Binding-site contacts:
Ligand atom O13 contacts residue LYS323 of chain 11.A at 3.7 Å.
Ligand atom C6 contacts residue TYR256 of chain 11.A at 3.7 Å (hydrophobic).
Ligand atom C11 contacts residue MET371 of chain 11.A at 3.5 Å (hydrophobic).
Ligand atom C25 contacts residue PHE258 of chain 11.A at 4.0 Å (hydrophobic).
Ligand atom N14 contacts residue MET371 of chain 11.A at 3.8 Å.
Ligand atom C3 contacts residue VAL263 of chain 11.A at 3.8 Å (hydrophobic).
Ligand atom O13 contacts residue VAL263 of chain 11.A at 3.4 Å.
Ligand atom C9 contacts residue LEU324 of chain 11.A at 3.7 Å (hydrophobic).
Ligand atom C4 contacts residue MET371 of chain 11.A at 4.0 Å (hydrophobic).
Ligand atom C23 contacts residue GLN239 of chain 11.A at 3.8 Å.
Ligand atom C2 contacts residue VAL263 of chain 11.A at 4.2 Å (hydrophobic).
Ligand atom C19 contacts residue PHE258 of chain 11.A at 3.9 Å (hydrophobic).
Ligand atom C23 contacts residue LEU328 of chain 11.A at 4.0 Å (hydrophobic).
Ligand atom C10 contacts residue PHE258 of chain 11.A at 4.0 Å (hydrophobic).
Ligand atom C20 contacts residue PHE258 of chain 11.A at 3.9 Å (hydrophobic).
Ligand atom C22 contacts residue LEU328 of chain 11.A at 3.8 Å (hydrophobic).
Ligand atom C9 contacts residue MET371 of chain 11.A at 4.1 Å (hydrophobic).
Ligand atom C9 contacts residue VAL263 of chain 11.A at 3.5 Å (hydrophobic).
Ligand atom O12 contacts residue MET371 of chain 11.A at 3.7 Å.
Ligand atom C11 contacts residue PHE258 of chain 11.A at 3.4 Å (hydrophobic).
Ligand atom C1 contacts residue MET321 of chain 11.A at 4.1 Å (hydrophobic).
Ligand atom O17 contacts residue HIS237 of chain 11.A at 3.9 Å.
Ligand atom C21 contacts residue LEU328 of chain 11.A at 4.2 Å (hydrophobic).
Ligand atom C15 contacts residue PHE258 of chain 11.A at 3.5 Å (hydrophobic).
Ligand atom C10 contacts residue MET371 of chain 11.A at 3.7 Å (hydrophobic).
Ligand atom C19 contacts residue LEU324 of chain 11.A at 3.6 Å (hydrophobic).
Ligand atom O17 contacts residue PHE258 of chain 11.A at 4.1 Å.
Ligand atom C24 contacts residue TYR256 of chain 11.A at 3.9 Å (hydrophobic).
Ligand atom C25 contacts residue TYR256 of chain 11.A at 3.6 Å (hydrophobic).
Ligand atom C4 contacts residue PHE258 of chain 11.A at 3.8 Å (hydrophobic).
Ligand atom C6 contacts residue ILE381 of chain 11.A at 3.6 Å (hydrophobic).
Ligand atom C1 contacts residue ILE381 of chain 11.A at 3.9 Å (hydrophobic).
Ligand atom O13 contacts residue GLU322 of chain 11.A at 4.2 Å.
Ligand atom O12 contacts residue PHE258 of chain 11.A at 3.3 Å.
Ligand atom N14 contacts residue PHE258 of chain 11.A at 3.7 Å.
Ligand atom C21 contacts residue PHE258 of chain 11.A at 4.1 Å (hydrophobic).
Ligand atom O13 contacts residue LEU324 of chain 11.A at 2.8 Å (h-bond).
Ligand atom C10 contacts residue LEU324 of chain 11.A at 3.4 Å (hydrophobic).
Ligand atom C5 contacts residue ILE381 of chain 11.A at 4.0 Å (hydrophobic).
Ligand atom C10 contacts residue VAL263 of chain 11.A at 4.0 Å (hydrophobic).

A small-molecule ligand and the protein it binds are described below.
Small molecule (SMILES): O=c1cc(N2CCOCC2)oc2c(-c3ccccc3)cccc12

Sequence of chain 11.A:
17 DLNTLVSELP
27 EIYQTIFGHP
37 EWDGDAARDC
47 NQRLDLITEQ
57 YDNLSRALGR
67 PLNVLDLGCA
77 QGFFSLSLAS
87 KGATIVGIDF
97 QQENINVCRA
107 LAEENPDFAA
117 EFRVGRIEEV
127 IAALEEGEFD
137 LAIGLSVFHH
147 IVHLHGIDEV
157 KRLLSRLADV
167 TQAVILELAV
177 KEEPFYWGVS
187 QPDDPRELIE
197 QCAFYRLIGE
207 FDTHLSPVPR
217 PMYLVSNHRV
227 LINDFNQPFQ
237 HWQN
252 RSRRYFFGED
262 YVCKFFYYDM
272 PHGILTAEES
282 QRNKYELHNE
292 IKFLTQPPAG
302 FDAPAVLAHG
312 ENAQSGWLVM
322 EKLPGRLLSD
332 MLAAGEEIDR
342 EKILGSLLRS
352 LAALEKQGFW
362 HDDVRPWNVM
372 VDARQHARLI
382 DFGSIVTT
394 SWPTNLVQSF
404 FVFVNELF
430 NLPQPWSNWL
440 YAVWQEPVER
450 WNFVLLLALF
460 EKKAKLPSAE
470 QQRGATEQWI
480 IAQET